The protein below binds the small molecule below.
Small molecule (SMILES): CC(=O)N[C@@H]1[C@@H](O)[C@H](O)[C@@H](CO)O[C@H]1O

Binding-site contacts:
Ligand atom C2 contacts residue ASN201 of chain 1.E at 2.5 Å.
Ligand atom C3 contacts residue VAL54 of chain 1.E at 4.0 Å (hydrophobic).
Ligand atom O3 contacts residue VAL54 of chain 1.E at 3.0 Å.
Ligand atom O7 contacts residue VAL54 of chain 1.E at 3.6 Å.
Ligand atom N2 contacts residue ASN189 of chain 1.E at 3.7 Å.
Ligand atom O6 contacts residue ASN201 of chain 1.E at 4.1 Å.
Ligand atom C7 contacts residue ASN189 of chain 1.E at 4.0 Å.
Ligand atom C5 contacts residue ASN201 of chain 1.E at 3.7 Å.
Ligand atom C8 contacts residue ASN201 of chain 1.E at 3.6 Å.
Ligand atom O7 contacts residue VAL202 of chain 1.E at 3.0 Å (h-bond).
Ligand atom O7 contacts residue SER203 of chain 1.E at 4.4 Å.
Ligand atom C1 contacts residue ASN189 of chain 1.E at 4.3 Å.
Ligand atom C8 contacts residue LYS187 of chain 1.E at 4.4 Å.
Ligand atom O5 contacts residue ASN201 of chain 1.E at 2.4 Å (h-bond).
Ligand atom O7 contacts residue ASN201 of chain 1.E at 3.0 Å.
Ligand atom C3 contacts residue ASN201 of chain 1.E at 3.8 Å.
Ligand atom C7 contacts residue ASN201 of chain 1.E at 3.2 Å.
Ligand atom C8 contacts residue ASN189 of chain 1.E at 3.1 Å.
Ligand atom C7 contacts residue VAL54 of chain 1.E at 4.1 Å (hydrophobic).
Ligand atom C1 contacts residue ASN201 of chain 1.E at 1.4 Å.
Ligand atom C8 contacts residue SER203 of chain 1.E at 3.1 Å.
Ligand atom C4 contacts residue ASN201 of chain 1.E at 4.3 Å.
Ligand atom N2 contacts residue ASN201 of chain 1.E at 2.9 Å (h-bond).
Ligand atom C8 contacts residue CYS188 of chain 1.E at 4.3 Å (hydrophobic).
Ligand atom N2 contacts residue VAL54 of chain 1.E at 4.1 Å.
Ligand atom C8 contacts residue GLU52 of chain 1.E at 3.7 Å.
Ligand atom C2 contacts residue VAL54 of chain 1.E at 4.0 Å (hydrophobic).
Ligand atom C8 contacts residue VAL202 of chain 1.E at 3.7 Å (hydrophobic).
Ligand atom C7 contacts residue SER203 of chain 1.E at 4.3 Å.
Ligand atom C7 contacts residue VAL202 of chain 1.E at 3.9 Å (hydrophobic).

Sequence of chain 1.E:
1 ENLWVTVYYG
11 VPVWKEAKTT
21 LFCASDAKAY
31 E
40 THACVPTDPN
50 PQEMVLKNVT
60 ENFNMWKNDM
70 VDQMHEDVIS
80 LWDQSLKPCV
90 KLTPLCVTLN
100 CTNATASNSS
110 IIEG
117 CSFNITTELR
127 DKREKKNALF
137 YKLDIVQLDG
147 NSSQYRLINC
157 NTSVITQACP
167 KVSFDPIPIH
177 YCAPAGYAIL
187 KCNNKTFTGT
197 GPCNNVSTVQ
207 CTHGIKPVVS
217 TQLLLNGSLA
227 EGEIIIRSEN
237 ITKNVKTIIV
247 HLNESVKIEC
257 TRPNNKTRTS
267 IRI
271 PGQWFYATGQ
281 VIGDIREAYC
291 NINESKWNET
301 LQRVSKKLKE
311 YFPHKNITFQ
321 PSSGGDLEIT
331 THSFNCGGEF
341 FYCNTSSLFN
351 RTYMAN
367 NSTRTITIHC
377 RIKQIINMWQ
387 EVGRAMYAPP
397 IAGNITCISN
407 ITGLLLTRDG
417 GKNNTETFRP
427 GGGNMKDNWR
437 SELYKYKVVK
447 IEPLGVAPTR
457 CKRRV